Binding-site contacts:
Ligand atom C8 contacts residue LEU386 of chain 1.A at 3.6 Å (hydrophobic).
Ligand atom C7 contacts residue ASN360 of chain 1.A at 3.0 Å.
Ligand atom O5 contacts residue ASN360 of chain 1.A at 2.3 Å (h-bond).
Ligand atom O7 contacts residue TYS3 of chain 1.D at 4.1 Å.
Ligand atom C5 contacts residue ASN360 of chain 1.A at 3.6 Å.
Ligand atom N2 contacts residue LEU386 of chain 1.A at 4.0 Å.
Ligand atom C6 contacts residue LYS338 of chain 1.A at 3.6 Å.
Ligand atom O7 contacts residue ASN360 of chain 1.A at 2.7 Å (h-bond).
Ligand atom C8 contacts residue TYS1 of chain 1.D at 4.0 Å.
Ligand atom O6 contacts residue LYS338 of chain 1.A at 3.4 Å.
Ligand atom C1 contacts residue ASN360 of chain 1.A at 1.4 Å.
Ligand atom O7 contacts residue LEU386 of chain 1.A at 4.2 Å.
Ligand atom N2 contacts residue TYS1 of chain 1.D at 4.4 Å.
Ligand atom N2 contacts residue ASN360 of chain 1.A at 2.8 Å (h-bond).
Ligand atom C7 contacts residue LYS336 of chain 1.A at 4.3 Å.
Ligand atom C7 contacts residue TYS3 of chain 1.D at 4.4 Å.
Ligand atom C8 contacts residue TYS3 of chain 1.D at 3.8 Å.
Ligand atom C3 contacts residue ASN360 of chain 1.A at 3.7 Å.
Ligand atom O5 contacts residue LYS338 of chain 1.A at 3.1 Å (salt-bridge).
Ligand atom C2 contacts residue LYS336 of chain 1.A at 4.2 Å.
Ligand atom C1 contacts residue LYS338 of chain 1.A at 4.1 Å.
Ligand atom O7 contacts residue LYS336 of chain 1.A at 3.3 Å.
Ligand atom C1 contacts residue LEU386 of chain 1.A at 4.4 Å (hydrophobic).
Ligand atom C4 contacts residue ASN360 of chain 1.A at 4.1 Å.
Ligand atom C5 contacts residue LYS338 of chain 1.A at 3.9 Å.
Ligand atom C7 contacts residue LEU386 of chain 1.A at 3.7 Å (hydrophobic).
Ligand atom C2 contacts residue ASN360 of chain 1.A at 2.3 Å.
Ligand atom C8 contacts residue ASN360 of chain 1.A at 4.3 Å.

Sequence of chain 1.A:
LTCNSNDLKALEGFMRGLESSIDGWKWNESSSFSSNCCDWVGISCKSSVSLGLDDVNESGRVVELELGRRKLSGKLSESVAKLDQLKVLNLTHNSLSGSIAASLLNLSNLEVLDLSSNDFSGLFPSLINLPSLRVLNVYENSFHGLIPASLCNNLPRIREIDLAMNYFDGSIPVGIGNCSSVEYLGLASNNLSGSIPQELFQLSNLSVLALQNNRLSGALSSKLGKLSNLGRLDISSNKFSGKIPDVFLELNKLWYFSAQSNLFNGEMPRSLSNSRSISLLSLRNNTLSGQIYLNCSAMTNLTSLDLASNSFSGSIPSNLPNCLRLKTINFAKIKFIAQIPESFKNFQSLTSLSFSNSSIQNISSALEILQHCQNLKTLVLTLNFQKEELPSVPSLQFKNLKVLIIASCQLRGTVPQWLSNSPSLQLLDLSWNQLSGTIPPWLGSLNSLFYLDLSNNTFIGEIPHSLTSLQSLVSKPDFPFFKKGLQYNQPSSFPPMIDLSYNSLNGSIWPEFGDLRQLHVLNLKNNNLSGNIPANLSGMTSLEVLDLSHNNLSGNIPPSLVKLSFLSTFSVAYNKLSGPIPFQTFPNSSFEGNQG

Sequence of chain 1.D:
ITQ

This protein binds this small molecule.
Small molecule (SMILES): CC(=O)N[C@@H]1[C@@H](O)[C@H](O)[C@@H](CO)O[C@H]1O